Binding-site contacts:
Ligand atom O8 contacts residue ARG77 of chain 33.B at 3.4 Å (salt-bridge).
Ligand atom O3 contacts residue VAL296 of chain 33.B at 4.0 Å.
Ligand atom O1B contacts residue ARG77 of chain 33.B at 3.1 Å (salt-bridge).
Ligand atom C10 contacts residue TYR72 of chain 33.B at 4.1 Å (hydrophobic).
Ligand atom C1 contacts residue ARG77 of chain 33.B at 3.4 Å.
Ligand atom C4 contacts residue HIS298 of chain 33.B at 3.4 Å.
Ligand atom O1B contacts residue TYR72 of chain 33.B at 4.2 Å.
Ligand atom C3 contacts residue HIS298 of chain 33.B at 3.4 Å.
Ligand atom C5 contacts residue TYR72 of chain 33.B at 3.9 Å (hydrophobic).
Ligand atom O1A contacts residue ARG77 of chain 33.B at 2.9 Å (salt-bridge).
Ligand atom C3 contacts residue ARG77 of chain 33.B at 3.9 Å.
Ligand atom C6 contacts residue TYR72 of chain 33.B at 4.0 Å (hydrophobic).
Ligand atom C11 contacts residue TYR72 of chain 33.B at 4.0 Å (hydrophobic).
Ligand atom C11 contacts residue ASP85 of chain 33.C at 4.0 Å.
Ligand atom O1B contacts residue SER89 of chain 33.B at 4.1 Å.
Ligand atom C3 contacts residue GLY78 of chain 33.B at 4.1 Å.
Ligand atom C3 contacts residue VAL296 of chain 33.B at 3.5 Å (hydrophobic).
Ligand atom O4 contacts residue ASN80 of chain 33.B at 4.2 Å.
Ligand atom O4 contacts residue GLY78 of chain 33.B at 3.0 Å.
Ligand atom C5 contacts residue ASN93 of chain 33.B at 4.3 Å.
Ligand atom C1 contacts residue TYR72 of chain 33.B at 4.1 Å (hydrophobic).
Ligand atom O4 contacts residue VAL296 of chain 33.B at 4.0 Å.
Ligand atom C6 contacts residue ASN93 of chain 33.B at 3.2 Å.
Ligand atom O4 contacts residue HIS298 of chain 33.B at 2.9 Å (h-bond).
Ligand atom C8 contacts residue ARG77 of chain 33.B at 4.3 Å.
Ligand atom C4 contacts residue TYR72 of chain 33.B at 4.1 Å (hydrophobic).
Ligand atom O6 contacts residue ASN93 of chain 33.B at 3.2 Å (h-bond).
Ligand atom C4 contacts residue ARG77 of chain 33.B at 4.0 Å.
Ligand atom O4 contacts residue THR291 of chain 33.B at 3.1 Å.
Ligand atom O3 contacts residue GLY78 of chain 33.B at 3.4 Å.
Ligand atom C7 contacts residue TYR72 of chain 33.B at 4.3 Å (hydrophobic).
Ligand atom N5 contacts residue TYR72 of chain 33.B at 3.1 Å (h-bond).
Ligand atom O4 contacts residue ILE79 of chain 33.B at 3.6 Å (h-bond).
Ligand atom O8 contacts residue TYR72 of chain 33.B at 3.4 Å (h-bond).
Ligand atom O1A contacts residue GLY78 of chain 33.B at 4.0 Å.
Ligand atom O1A contacts residue TYR72 of chain 33.B at 3.4 Å.
Ligand atom C3 contacts residue GLY78 of chain 33.B at 3.9 Å.
Ligand atom C2 contacts residue GLY78 of chain 33.B at 4.1 Å.
Ligand atom O1B contacts residue ASN80 of chain 33.B at 4.3 Å.
Ligand atom C4 contacts residue GLY78 of chain 33.B at 3.6 Å.

Sequence of chain 33.C:
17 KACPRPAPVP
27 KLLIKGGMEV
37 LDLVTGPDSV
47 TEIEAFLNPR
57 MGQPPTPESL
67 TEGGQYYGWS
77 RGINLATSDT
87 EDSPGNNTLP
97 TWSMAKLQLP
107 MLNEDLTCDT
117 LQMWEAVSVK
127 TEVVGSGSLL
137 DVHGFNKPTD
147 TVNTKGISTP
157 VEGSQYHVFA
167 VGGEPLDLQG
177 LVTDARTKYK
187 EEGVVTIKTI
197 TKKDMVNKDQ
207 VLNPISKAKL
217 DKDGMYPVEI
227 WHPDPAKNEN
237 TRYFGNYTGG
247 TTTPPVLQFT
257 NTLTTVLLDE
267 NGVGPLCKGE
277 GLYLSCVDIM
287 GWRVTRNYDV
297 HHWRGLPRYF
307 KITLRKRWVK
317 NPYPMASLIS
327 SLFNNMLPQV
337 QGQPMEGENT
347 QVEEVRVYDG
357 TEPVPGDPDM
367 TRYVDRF

The small molecule below binds the protein below.
Small molecule (SMILES): CC(=O)N[C@@H]1[C@@H](O[C@@H]2O[C@H](CO)[C@H](O)[C@H](O[C@]3(C(=O)O)C[C@H](O)[C@@H](NC(C)=O)[C@H]([C@H](O)[C@H](O)CO)O3)[C@H]2O)[C@H](O)[C@@H](CO[C@]2(C(=O)O)C[C@H](O)[C@@H](NC(C)=O)[C@H]([C@H](O)[C@H](O)CO)O2)O[C@H]1O

Sequence of chain 33.B:
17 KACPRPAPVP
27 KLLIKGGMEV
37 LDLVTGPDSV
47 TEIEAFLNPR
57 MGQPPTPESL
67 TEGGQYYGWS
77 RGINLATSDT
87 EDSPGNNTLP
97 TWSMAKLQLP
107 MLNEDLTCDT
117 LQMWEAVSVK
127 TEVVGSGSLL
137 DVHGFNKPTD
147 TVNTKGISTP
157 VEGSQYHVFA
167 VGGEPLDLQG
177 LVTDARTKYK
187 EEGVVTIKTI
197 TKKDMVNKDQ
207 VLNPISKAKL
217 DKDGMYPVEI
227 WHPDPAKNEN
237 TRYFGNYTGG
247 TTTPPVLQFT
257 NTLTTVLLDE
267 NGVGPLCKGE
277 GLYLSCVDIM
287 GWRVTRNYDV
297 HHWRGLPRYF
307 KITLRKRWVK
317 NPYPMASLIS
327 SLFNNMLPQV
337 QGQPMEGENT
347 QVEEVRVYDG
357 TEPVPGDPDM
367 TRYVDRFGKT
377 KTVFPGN